Binding-site contacts:
Ligand atom O15 contacts residue CYS236 of chain 1.E at 4.0 Å.
Ligand atom C12 contacts residue ASP166 of chain 1.E at 3.8 Å.
Ligand atom O5 contacts residue ASP166 of chain 1.E at 3.9 Å.
Ligand atom O13 contacts residue PHE167 of chain 1.E at 3.7 Å.
Ligand atom O11 contacts residue ASN235 of chain 1.E at 4.0 Å.
Ligand atom N3 contacts residue PHE167 of chain 1.E at 3.7 Å.
Ligand atom O10 contacts residue ASP166 of chain 1.E at 3.9 Å.
Ligand atom O13 contacts residue ASP166 of chain 1.E at 3.6 Å.
Ligand atom C3 contacts residue ASP199 of chain 1.E at 3.5 Å.
Ligand atom C5 contacts residue PHE272 of chain 1.E at 3.4 Å (hydrophobic).
Ligand atom C7 contacts residue GLU270 of chain 1.E at 3.6 Å.
Ligand atom C8 contacts residue ASP166 of chain 1.E at 3.6 Å.
Ligand atom N1 contacts residue PHE272 of chain 1.E at 3.0 Å (h-bond).
Ligand atom C7 contacts residue ASP168 of chain 1.E at 3.8 Å.
Ligand atom C11 contacts residue ASP269 of chain 1.E at 3.4 Å.
Ligand atom C12 contacts residue GLU270 of chain 1.E at 3.4 Å.
Ligand atom O11 contacts residue ASP168 of chain 1.E at 3.6 Å.
Ligand atom O8 contacts residue GLN36 of chain 1.E at 2.7 Å (h-bond).
Ligand atom N2 contacts residue ASP269 of chain 1.E at 2.8 Å (salt-bridge).
Ligand atom O8 contacts residue PHE272 of chain 1.E at 3.6 Å.
Ligand atom O13 contacts residue ASP168 of chain 1.E at 3.0 Å (salt-bridge).
Ligand atom N3 contacts residue ASP168 of chain 1.E at 2.9 Å (salt-bridge).
Ligand atom C9 contacts residue ASP166 of chain 1.E at 3.8 Å.
Ligand atom O8 contacts residue ARG220 of chain 1.E at 3.5 Å (salt-bridge).
Ligand atom C10 contacts residue ASP166 of chain 1.E at 3.4 Å.
Ligand atom C15 contacts residue ASN235 of chain 1.E at 3.5 Å.
Ligand atom N2 contacts residue PHE272 of chain 1.E at 2.7 Å (h-bond).
Ligand atom O14 contacts residue CYS236 of chain 1.E at 3.8 Å.
Ligand atom O14 contacts residue ASN235 of chain 1.E at 3.3 Å (h-bond).
Ligand atom C16 contacts residue ASN235 of chain 1.E at 4.0 Å.
Ligand atom C6 contacts residue PHE272 of chain 1.E at 3.1 Å (hydrophobic).
Ligand atom C7 contacts residue ASP166 of chain 1.E at 3.6 Å.
Ligand atom C12 contacts residue ASP269 of chain 1.E at 3.6 Å.
Ligand atom N4 contacts residue ASP168 of chain 1.E at 3.6 Å.
Ligand atom O7 contacts residue ASP199 of chain 1.E at 2.6 Å (salt-bridge).
Ligand atom N3 contacts residue ASP166 of chain 1.E at 2.8 Å (salt-bridge).
Ligand atom C15 contacts residue ASP168 of chain 1.E at 3.5 Å.
Ligand atom C14 contacts residue ASP168 of chain 1.E at 3.8 Å.
Ligand atom N3 contacts residue GLU270 of chain 1.E at 2.8 Å (salt-bridge).
Ligand atom C4 contacts residue GLN36 of chain 1.E at 3.7 Å.

Sequence of chain 1.E:
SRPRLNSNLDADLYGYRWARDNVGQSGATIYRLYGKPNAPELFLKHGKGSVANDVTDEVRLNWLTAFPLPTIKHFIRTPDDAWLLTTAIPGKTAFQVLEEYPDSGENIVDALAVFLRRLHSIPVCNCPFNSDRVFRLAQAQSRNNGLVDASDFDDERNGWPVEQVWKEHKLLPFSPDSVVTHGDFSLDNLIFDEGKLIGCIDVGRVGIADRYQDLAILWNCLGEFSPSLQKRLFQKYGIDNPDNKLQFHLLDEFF

A protein and the small-molecule ligand that binds it are described below.
Small molecule (SMILES): NC[C@H]1O[C@H](O[C@H]2[C@H](O)[C@@H](O[C@H]3O[C@H](CO)[C@@H](O)[C@H](N)[C@H]3O)[C@H](N)C[C@@H]2N)[C@H](O)[C@@H](O)[C@@H]1O